Sequence of chain 1.A:
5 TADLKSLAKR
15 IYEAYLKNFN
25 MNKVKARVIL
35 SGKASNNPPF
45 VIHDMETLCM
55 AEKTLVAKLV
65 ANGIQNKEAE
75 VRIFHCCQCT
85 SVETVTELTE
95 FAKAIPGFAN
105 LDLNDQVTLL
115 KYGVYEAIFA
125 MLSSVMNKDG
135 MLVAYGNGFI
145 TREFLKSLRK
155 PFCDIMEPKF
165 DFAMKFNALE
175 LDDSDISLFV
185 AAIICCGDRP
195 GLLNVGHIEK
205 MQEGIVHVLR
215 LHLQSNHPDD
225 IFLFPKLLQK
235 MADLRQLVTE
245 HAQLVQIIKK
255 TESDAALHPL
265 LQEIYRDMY

Binding-site contacts:
Ligand atom C8 contacts residue HIS79 of chain 1.A at 3.8 Å.
Ligand atom O1 contacts residue CYS83 of chain 1.A at 2.9 Å (h-bond).
Ligand atom C4 contacts residue PRO263 of chain 1.A at 3.8 Å (hydrophobic).
Ligand atom C1 contacts residue CYS83 of chain 1.A at 3.2 Å (hydrophobic).
Ligand atom C13 contacts residue ASN66 of chain 1.A at 3.0 Å.
Ligand atom C13 contacts residue HIS79 of chain 1.A at 3.9 Å.
Ligand atom O3 contacts residue LEU63 of chain 1.A at 3.5 Å.
Ligand atom C8 contacts residue CYS83 of chain 1.A at 2.9 Å (hydrophobic).
Ligand atom N1 contacts residue HIS79 of chain 1.A at 3.2 Å (h-bond).
Ligand atom C5 contacts residue PRO263 of chain 1.A at 3.7 Å (hydrophobic).
Ligand atom C6 contacts residue ALA260 of chain 1.A at 3.4 Å (hydrophobic).
Ligand atom C6 contacts residue GLN82 of chain 1.A at 4.0 Å.
Ligand atom C6 contacts residue HIS262 of chain 1.A at 3.2 Å.
Ligand atom O3 contacts residue LYS62 of chain 1.A at 2.8 Å (salt-bridge).
Ligand atom C10 contacts residue CYS83 of chain 1.A at 2.7 Å (hydrophobic).
Ligand atom C7 contacts residue HIS79 of chain 1.A at 3.2 Å.
Ligand atom C12 contacts residue ASN66 of chain 1.A at 3.9 Å.
Ligand atom N1 contacts residue ASN66 of chain 1.A at 3.6 Å (h-bond).
Ligand atom C5 contacts residue LEU261 of chain 1.A at 3.6 Å (hydrophobic).
Ligand atom O2 contacts residue LEU63 of chain 1.A at 4.0 Å.
Ligand atom C1 contacts residue HIS79 of chain 1.A at 3.9 Å.
Ligand atom C11 contacts residue CYS83 of chain 1.A at 3.9 Å (hydrophobic).
Ligand atom O3 contacts residue ILE68 of chain 1.A at 3.3 Å.
Ligand atom C11 contacts residue CYS80 of chain 1.A at 3.6 Å (hydrophobic).
Ligand atom N2 contacts residue ILE68 of chain 1.A at 4.0 Å.
Ligand atom C6 contacts residue LEU261 of chain 1.A at 3.5 Å (hydrophobic).
Ligand atom C7 contacts residue GLN82 of chain 1.A at 4.0 Å.
Ligand atom C2 contacts residue HIS79 of chain 1.A at 3.4 Å.
Ligand atom C1 contacts residue ASN66 of chain 1.A at 3.6 Å.
Ligand atom C7 contacts residue ALA260 of chain 1.A at 4.0 Å (hydrophobic).
Ligand atom O1 contacts residue HIS262 of chain 1.A at 3.5 Å.
Ligand atom O3 contacts residue ASN66 of chain 1.A at 3.6 Å (h-bond).
Ligand atom C8 contacts residue ASN66 of chain 1.A at 3.5 Å.
Ligand atom C12 contacts residue CYS80 of chain 1.A at 3.6 Å (hydrophobic).
Ligand atom N2 contacts residue CYS80 of chain 1.A at 3.6 Å.
Ligand atom C9 contacts residue CYS83 of chain 1.A at 1.8 Å (hydrophobic).
Ligand atom C13 contacts residue CYS80 of chain 1.A at 3.9 Å (hydrophobic).
Ligand atom N2 contacts residue LYS62 of chain 1.A at 3.9 Å.
Ligand atom C5 contacts residue HIS262 of chain 1.A at 3.2 Å.
Ligand atom O2 contacts residue CYS80 of chain 1.A at 3.0 Å.

The protein below binds the small molecule below.
Small molecule (SMILES): O=C(Nc1ccccc1)c1cc([N+](=O)[O-])ccc1Cl